This protein binds this small molecule.
Small molecule (SMILES): c1cc2c(cc1Cn1cnc3cc4c(cc31)CCCC4)OCO2

Binding-site contacts:
Ligand atom C20 contacts residue TYR176 of chain 1.C at 3.5 Å (hydrophobic).
Ligand atom C2 contacts residue PHE223 of chain 1.C at 3.8 Å (hydrophobic).
Ligand atom C11 contacts residue ALA216 of chain 1.C at 3.8 Å (hydrophobic).
Ligand atom C5 contacts residue ALA114 of chain 1.C at 3.6 Å (hydrophobic).
Ligand atom C19 contacts residue TYR176 of chain 1.C at 3.6 Å (hydrophobic).
Ligand atom C3 contacts residue PHE113 of chain 1.C at 3.4 Å (hydrophobic).
Ligand atom C1 contacts residue NAD1 of chain 1.R at 3.8 Å.
Ligand atom N12 contacts residue TYR176 of chain 1.C at 3.7 Å.
Ligand atom C1 contacts residue PHE223 of chain 1.C at 3.9 Å (hydrophobic).
Ligand atom C5 contacts residue ALA112 of chain 1.C at 3.6 Å (hydrophobic).
Ligand atom O18 contacts residue MET226 of chain 1.C at 3.5 Å (h-bond).
Ligand atom C22 contacts residue TYR176 of chain 1.C at 3.3 Å (hydrophobic).
Ligand atom C20 contacts residue MET226 of chain 1.C at 3.5 Å (hydrophobic).
Ligand atom C7 contacts residue ALA216 of chain 1.C at 3.5 Å (hydrophobic).
Ligand atom C14 contacts residue TYR176 of chain 1.C at 3.6 Å (hydrophobic).
Ligand atom C19 contacts residue MET226 of chain 1.C at 3.9 Å (hydrophobic).
Ligand atom C20 contacts residue PRO174 of chain 1.C at 3.3 Å (hydrophobic).
Ligand atom C9 contacts residue ALA216 of chain 1.C at 3.3 Å (hydrophobic).
Ligand atom C20 contacts residue SER175 of chain 1.C at 3.6 Å.
Ligand atom C10 contacts residue NAD1 of chain 1.R at 3.3 Å.
Ligand atom C23 contacts residue TYR166 of chain 1.C at 3.2 Å (hydrophobic).
Ligand atom N15 contacts residue TYR176 of chain 1.C at 3.0 Å (h-bond).
Ligand atom C7 contacts residue LEU119 of chain 1.C at 3.7 Å (hydrophobic).
Ligand atom C11 contacts residue TYR176 of chain 1.C at 3.9 Å (hydrophobic).
Ligand atom C14 contacts residue NAD1 of chain 1.R at 3.2 Å.
Ligand atom C6 contacts residue LEU119 of chain 1.C at 3.8 Å (hydrophobic).
Ligand atom C17 contacts residue TYR176 of chain 1.C at 3.5 Å (hydrophobic).
Ligand atom C5 contacts residue PHE113 of chain 1.C at 3.3 Å (hydrophobic).
Ligand atom C2 contacts residue TYR176 of chain 1.C at 3.9 Å (hydrophobic).
Ligand atom C8 contacts residue ALA216 of chain 1.C at 3.8 Å (hydrophobic).
Ligand atom C3 contacts residue ALA114 of chain 1.C at 3.9 Å (hydrophobic).
Ligand atom C13 contacts residue NAD1 of chain 1.R at 3.5 Å.
Ligand atom C10 contacts residue ALA112 of chain 1.C at 3.5 Å (hydrophobic).
Ligand atom C10 contacts residue MET179 of chain 1.C at 3.9 Å (hydrophobic).
Ligand atom O21 contacts residue TYR176 of chain 1.C at 3.6 Å.
Ligand atom C3 contacts residue ALA112 of chain 1.C at 3.5 Å (hydrophobic).
Ligand atom C3 contacts residue MET179 of chain 1.C at 3.8 Å (hydrophobic).
Ligand atom N15 contacts residue NAD1 of chain 1.R at 2.6 Å (h-bond).
Ligand atom C13 contacts residue TYR176 of chain 1.C at 3.6 Å (hydrophobic).
Ligand atom C16 contacts residue PHE223 of chain 1.C at 3.8 Å (hydrophobic).

Sequence of chain 1.C:
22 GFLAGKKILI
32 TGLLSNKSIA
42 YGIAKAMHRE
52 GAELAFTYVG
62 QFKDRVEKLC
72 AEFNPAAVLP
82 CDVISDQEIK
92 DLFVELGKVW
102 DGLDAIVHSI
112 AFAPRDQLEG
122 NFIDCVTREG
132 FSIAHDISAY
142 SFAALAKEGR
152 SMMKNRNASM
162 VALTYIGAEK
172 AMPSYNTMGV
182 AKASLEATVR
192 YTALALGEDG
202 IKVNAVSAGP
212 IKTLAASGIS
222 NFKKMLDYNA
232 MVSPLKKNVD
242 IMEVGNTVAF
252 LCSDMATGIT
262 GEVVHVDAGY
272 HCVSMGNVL